Sequence of chain 1.B:
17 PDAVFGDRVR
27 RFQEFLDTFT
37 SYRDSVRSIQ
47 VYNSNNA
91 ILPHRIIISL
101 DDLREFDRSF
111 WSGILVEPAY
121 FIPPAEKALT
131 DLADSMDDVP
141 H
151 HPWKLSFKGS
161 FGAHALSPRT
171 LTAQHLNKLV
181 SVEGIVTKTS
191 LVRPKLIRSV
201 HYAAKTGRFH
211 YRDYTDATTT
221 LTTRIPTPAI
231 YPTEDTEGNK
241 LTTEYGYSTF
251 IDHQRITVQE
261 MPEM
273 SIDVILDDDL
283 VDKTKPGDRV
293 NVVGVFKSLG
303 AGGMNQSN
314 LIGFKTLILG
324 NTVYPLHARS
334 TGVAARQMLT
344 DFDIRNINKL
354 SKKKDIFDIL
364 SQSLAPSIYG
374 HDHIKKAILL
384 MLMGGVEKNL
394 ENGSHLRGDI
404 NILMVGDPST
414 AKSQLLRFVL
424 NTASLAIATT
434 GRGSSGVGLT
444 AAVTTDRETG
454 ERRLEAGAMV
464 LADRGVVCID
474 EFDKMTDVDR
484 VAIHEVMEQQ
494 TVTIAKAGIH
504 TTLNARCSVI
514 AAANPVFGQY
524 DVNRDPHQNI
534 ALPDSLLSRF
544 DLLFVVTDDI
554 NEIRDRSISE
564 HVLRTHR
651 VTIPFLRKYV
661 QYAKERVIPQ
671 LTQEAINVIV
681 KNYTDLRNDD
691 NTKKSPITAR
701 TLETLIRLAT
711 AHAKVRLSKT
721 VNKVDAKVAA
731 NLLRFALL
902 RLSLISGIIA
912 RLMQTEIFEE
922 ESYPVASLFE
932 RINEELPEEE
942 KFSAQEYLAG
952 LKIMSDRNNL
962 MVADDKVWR

Binding-site contacts:
Ligand atom O2' contacts residue GLU703 of chain 1.B at 3.2 Å (salt-bridge).
Ligand atom O3A contacts residue PRO462 of chain 1.F at 2.6 Å (h-bond).
Ligand atom O2A contacts residue SER467 of chain 1.F at 3.5 Å.
Ligand atom O3B contacts residue PRO462 of chain 1.F at 3.2 Å.
Ligand atom C3' contacts residue ALA465 of chain 1.F at 3.6 Å (hydrophobic).
Ligand atom C8 contacts residue ALA465 of chain 1.F at 3.4 Å (hydrophobic).
Ligand atom O1B contacts residue SER467 of chain 1.F at 2.2 Å (h-bond).
Ligand atom PB contacts residue ARG542 of chain 1.B at 3.3 Å.
Ligand atom C2 contacts residue ILE422 of chain 1.F at 2.8 Å (hydrophobic).
Ligand atom N6 contacts residue TYR423 of chain 1.F at 3.2 Å (h-bond).
Ligand atom C5' contacts residue PRO462 of chain 1.F at 3.2 Å (hydrophobic).
Ligand atom N6 contacts residue LEU612 of chain 1.F at 3.6 Å.
Ligand atom O1B contacts residue LYS466 of chain 1.F at 2.5 Å (salt-bridge).
Ligand atom N3 contacts residue ILE422 of chain 1.F at 3.5 Å.
Ligand atom N1 contacts residue ILE422 of chain 1.F at 2.8 Å.
Ligand atom O3B contacts residue ASP461 of chain 1.F at 3.5 Å (salt-bridge).
Ligand atom C2' contacts residue GLN468 of chain 1.F at 3.1 Å.
Ligand atom S1G contacts residue LYS466 of chain 1.F at 3.5 Å.
Ligand atom O3B contacts residue LYS466 of chain 1.F at 3.4 Å.
Ligand atom O1B contacts residue ALA465 of chain 1.F at 2.9 Å.
Ligand atom O3A contacts residue ALA465 of chain 1.F at 3.1 Å.
Ligand atom S1G contacts residue ASP461 of chain 1.F at 3.3 Å.
Ligand atom O2' contacts residue GLN468 of chain 1.F at 3.5 Å (h-bond).
Ligand atom O2G contacts residue ARG542 of chain 1.B at 2.4 Å (salt-bridge).
Ligand atom O5' contacts residue ALA465 of chain 1.F at 3.3 Å.
Ligand atom O3G contacts residue LYS466 of chain 1.F at 3.2 Å.
Ligand atom N9 contacts residue ALA465 of chain 1.F at 3.5 Å.
Ligand atom O3' contacts residue GLU703 of chain 1.B at 2.7 Å (salt-bridge).
Ligand atom O2B contacts residue ARG542 of chain 1.B at 2.3 Å (salt-bridge).
Ligand atom S1G contacts residue ASN568 of chain 1.F at 3.0 Å (h-bond).
Ligand atom PG contacts residue ARG542 of chain 1.B at 3.5 Å.
Ligand atom O2G contacts residue PRO462 of chain 1.F at 3.2 Å.
Ligand atom C8 contacts residue GLY463 of chain 1.F at 3.1 Å.
Ligand atom O3A contacts residue ARG542 of chain 1.B at 3.4 Å (salt-bridge).
Ligand atom O1A contacts residue ARG542 of chain 1.B at 2.3 Å (salt-bridge).
Ligand atom O4' contacts residue ALA465 of chain 1.F at 3.4 Å.
Ligand atom N7 contacts residue GLY463 of chain 1.F at 3.6 Å (h-bond).
Ligand atom O1A contacts residue GLU491 of chain 1.B at 3.4 Å.
Ligand atom C3' contacts residue GLN468 of chain 1.F at 3.5 Å.
Ligand atom PB contacts residue LYS466 of chain 1.F at 3.5 Å.

This protein binds this small molecule.
Small molecule (SMILES): Nc1ncnc2c1ncn2[C@@H]1O[C@H](COP(=O)(O)OP(=O)(O)OP(O)(O)=S)[C@@H](O)[C@H]1O

Sequence of chain 1.F:
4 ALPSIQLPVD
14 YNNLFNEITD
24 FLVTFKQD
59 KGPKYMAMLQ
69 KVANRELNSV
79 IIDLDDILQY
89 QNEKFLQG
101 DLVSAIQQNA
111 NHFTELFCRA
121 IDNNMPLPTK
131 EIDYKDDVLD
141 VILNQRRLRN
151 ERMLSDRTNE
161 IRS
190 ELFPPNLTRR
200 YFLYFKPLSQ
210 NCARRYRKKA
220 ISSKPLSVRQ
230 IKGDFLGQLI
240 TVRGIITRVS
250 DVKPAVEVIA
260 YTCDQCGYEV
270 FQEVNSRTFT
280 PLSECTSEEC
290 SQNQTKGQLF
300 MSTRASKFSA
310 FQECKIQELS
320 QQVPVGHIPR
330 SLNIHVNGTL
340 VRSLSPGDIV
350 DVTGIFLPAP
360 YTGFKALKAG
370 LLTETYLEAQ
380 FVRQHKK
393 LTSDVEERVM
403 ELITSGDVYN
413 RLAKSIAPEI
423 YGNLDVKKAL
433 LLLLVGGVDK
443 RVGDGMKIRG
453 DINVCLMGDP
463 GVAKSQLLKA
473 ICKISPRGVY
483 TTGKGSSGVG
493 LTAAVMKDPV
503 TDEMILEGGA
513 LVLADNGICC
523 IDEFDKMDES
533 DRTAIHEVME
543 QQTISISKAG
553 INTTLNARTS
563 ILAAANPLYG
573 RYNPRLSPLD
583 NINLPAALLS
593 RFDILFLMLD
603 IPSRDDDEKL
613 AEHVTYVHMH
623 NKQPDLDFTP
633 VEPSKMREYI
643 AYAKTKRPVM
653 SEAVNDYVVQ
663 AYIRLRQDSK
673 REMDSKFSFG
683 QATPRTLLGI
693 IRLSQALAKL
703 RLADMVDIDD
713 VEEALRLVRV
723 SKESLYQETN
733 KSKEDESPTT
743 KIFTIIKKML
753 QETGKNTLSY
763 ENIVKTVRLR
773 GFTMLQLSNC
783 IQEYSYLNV